The protein below binds the small molecule below.
Small molecule (SMILES): O=C(C1CCN(c2ccncc2)CC1)N1CCN(S(=O)(=O)c2ccc3cc(Cl)ccc3c2)CC1

Binding-site contacts:
Ligand atom C31 contacts residue ALA172 of chain 1.A at 3.4 Å (hydrophobic).
Ligand atom O21 contacts residue GLN174 of chain 1.A at 3.7 Å.
Ligand atom CL32 contacts residue ALA172 of chain 1.A at 3.8 Å.
Ligand atom C24 contacts residue GLN174 of chain 1.A at 3.8 Å.
Ligand atom O21 contacts residue CYS197 of chain 1.A at 3.4 Å (h-bond).
Ligand atom CL32 contacts residue TRP193 of chain 1.A at 3.6 Å.
Ligand atom CL32 contacts residue GLY204 of chain 1.A at 3.7 Å.
Ligand atom C26 contacts residue GLY194 of chain 1.A at 3.8 Å.
Ligand atom N14 contacts residue GLY194 of chain 1.A at 3.7 Å.
Ligand atom C30 contacts residue ALA172 of chain 1.A at 3.7 Å (hydrophobic).
Ligand atom C18 contacts residue GLY194 of chain 1.A at 3.6 Å.
Ligand atom C3 contacts residue PHE154 of chain 1.A at 3.8 Å (hydrophobic).
Ligand atom C18 contacts residue GLY196 of chain 1.A at 3.6 Å.
Ligand atom C29 contacts residue ALA172 of chain 1.A at 3.7 Å (hydrophobic).
Ligand atom C11 contacts residue GLY194 of chain 1.A at 3.5 Å.
Ligand atom C34 contacts residue SER177 of chain 1.A at 3.6 Å.
Ligand atom C12 contacts residue TYR81 of chain 1.A at 3.4 Å (hydrophobic).
Ligand atom O22 contacts residue GLN174 of chain 1.A at 3.2 Å.
Ligand atom CL32 contacts residue TYR206 of chain 1.A at 3.4 Å.
Ligand atom N1 contacts residue THR80 of chain 1.A at 3.7 Å.
Ligand atom C28 contacts residue TRP193 of chain 1.A at 3.5 Å (hydrophobic).
Ligand atom C13 contacts residue GLY194 of chain 1.A at 3.5 Å.
Ligand atom O23 contacts residue GLY194 of chain 1.A at 3.4 Å (h-bond).
Ligand atom C25 contacts residue CYS197 of chain 1.A at 3.6 Å (hydrophobic).
Ligand atom C6 contacts residue TRP193 of chain 1.A at 3.8 Å (hydrophobic).
Ligand atom C30 contacts residue ASP171 of chain 1.A at 3.4 Å.
Ligand atom O22 contacts residue SO41 of chain 1.B at 3.4 Å (h-bond).
Ligand atom CL32 contacts residue VAL205 of chain 1.A at 3.6 Å.
Ligand atom C2 contacts residue PHE154 of chain 1.A at 3.5 Å (hydrophobic).
Ligand atom C5 contacts residue TYR81 of chain 1.A at 3.5 Å (hydrophobic).
Ligand atom C31 contacts residue GLY194 of chain 1.A at 3.7 Å.
Ligand atom CL32 contacts residue VAL191 of chain 1.A at 3.7 Å.
Ligand atom C6 contacts residue THR80 of chain 1.A at 3.5 Å.
Ligand atom C29 contacts residue TRP193 of chain 1.A at 3.4 Å (hydrophobic).
Ligand atom C28 contacts residue VAL191 of chain 1.A at 3.6 Å (hydrophobic).
Ligand atom C5 contacts residue TRP193 of chain 1.A at 3.7 Å (hydrophobic).
Ligand atom C25 contacts residue GLY196 of chain 1.A at 3.4 Å.
Ligand atom C2 contacts residue GLU79 of chain 1.A at 3.6 Å.
Ligand atom N1 contacts residue PHE154 of chain 1.A at 3.5 Å.
Ligand atom C31 contacts residue GLY196 of chain 1.A at 3.4 Å.

Sequence of chain 1.A:
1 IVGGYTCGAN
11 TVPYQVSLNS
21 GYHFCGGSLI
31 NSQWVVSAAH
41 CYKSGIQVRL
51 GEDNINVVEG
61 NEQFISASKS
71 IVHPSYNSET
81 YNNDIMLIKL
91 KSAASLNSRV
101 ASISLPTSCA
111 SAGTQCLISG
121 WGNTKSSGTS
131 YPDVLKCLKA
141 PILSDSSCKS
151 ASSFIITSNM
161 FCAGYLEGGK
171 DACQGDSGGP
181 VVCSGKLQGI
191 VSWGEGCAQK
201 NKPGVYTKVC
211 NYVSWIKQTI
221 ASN